Binding-site contacts:
Ligand atom N contacts residue TYR268 of chain 1.A at 2.9 Å (h-bond).
Ligand atom O contacts residue GLY238 of chain 1.A at 3.2 Å.
Ligand atom O contacts residue GLN335 of chain 1.A at 2.9 Å (h-bond).
Ligand atom C contacts residue VAL264 of chain 1.A at 3.5 Å (hydrophobic).
Ligand atom CB contacts residue ALA237 of chain 1.A at 3.5 Å (hydrophobic).
Ligand atom O contacts residue TYR239 of chain 1.A at 2.9 Å (h-bond).
Ligand atom NH1 contacts residue VAL263 of chain 1.A at 3.1 Å.
Ligand atom OD1 contacts residue ARG322 of chain 1.A at 3.0 Å (salt-bridge).
Ligand atom CA contacts residue TYR239 of chain 1.A at 3.4 Å (hydrophobic).
Ligand atom OD1 contacts residue ASP214 of chain 1.A at 3.4 Å.
Ligand atom O contacts residue ILE126 of chain 1.A at 3.1 Å (h-bond).
Ligand atom CB contacts residue TYR239 of chain 1.A at 3.3 Å (hydrophobic).
Ligand atom CB contacts residue TYR268 of chain 1.A at 3.6 Å (hydrophobic).
Ligand atom O contacts residue ARG322 of chain 1.A at 2.9 Å (salt-bridge).
Ligand atom O contacts residue VAL264 of chain 1.A at 3.6 Å.
Ligand atom C contacts residue TYR239 of chain 1.A at 3.3 Å (hydrophobic).
Ligand atom CG contacts residue SER212 of chain 1.A at 3.4 Å.
Ligand atom O1 contacts residue VAL240 of chain 1.A at 3.1 Å.
Ligand atom OD1 contacts residue VAL245 of chain 1.A at 3.5 Å.
Ligand atom N contacts residue ASP214 of chain 1.A at 2.9 Å (salt-bridge).
Ligand atom CA contacts residue ASP214 of chain 1.A at 3.6 Å.
Ligand atom OD2 contacts residue ALA237 of chain 1.A at 3.2 Å (h-bond).
Ligand atom ND2 contacts residue ALA237 of chain 1.A at 3.5 Å (h-bond).
Ligand atom N contacts residue ARG322 of chain 1.A at 3.5 Å (salt-bridge).
Ligand atom OD1 contacts residue SER212 of chain 1.A at 2.7 Å.
Ligand atom C contacts residue ND71 of chain 1.M at 1.4 Å.
Ligand atom OD1 contacts residue ALA213 of chain 1.A at 2.8 Å (h-bond).
Ligand atom CB contacts residue PRO288 of chain 1.A at 3.4 Å (hydrophobic).
Ligand atom N contacts residue TYR239 of chain 1.A at 2.8 Å (h-bond).
Ligand atom O contacts residue GLY125 of chain 1.A at 3.5 Å (h-bond).
Ligand atom ND2 contacts residue ASN236 of chain 1.A at 3.2 Å (h-bond).
Ligand atom CB contacts residue ILE126 of chain 1.A at 3.5 Å (hydrophobic).
Ligand atom CG contacts residue ALA213 of chain 1.A at 3.6 Å (hydrophobic).
Ligand atom O contacts residue ND71 of chain 1.M at 2.3 Å (h-bond).
Ligand atom CA contacts residue TYR268 of chain 1.A at 3.5 Å (hydrophobic).
Ligand atom O contacts residue ALA265 of chain 1.A at 2.7 Å (h-bond).
Ligand atom CA contacts residue TYR239 of chain 1.A at 3.5 Å (hydrophobic).
Ligand atom N contacts residue ND71 of chain 1.M at 2.7 Å (h-bond).
Ligand atom CA contacts residue ND71 of chain 1.M at 2.5 Å.
Ligand atom O contacts residue ARG322 of chain 1.A at 2.8 Å (salt-bridge).

Sequence of chain 1.A:
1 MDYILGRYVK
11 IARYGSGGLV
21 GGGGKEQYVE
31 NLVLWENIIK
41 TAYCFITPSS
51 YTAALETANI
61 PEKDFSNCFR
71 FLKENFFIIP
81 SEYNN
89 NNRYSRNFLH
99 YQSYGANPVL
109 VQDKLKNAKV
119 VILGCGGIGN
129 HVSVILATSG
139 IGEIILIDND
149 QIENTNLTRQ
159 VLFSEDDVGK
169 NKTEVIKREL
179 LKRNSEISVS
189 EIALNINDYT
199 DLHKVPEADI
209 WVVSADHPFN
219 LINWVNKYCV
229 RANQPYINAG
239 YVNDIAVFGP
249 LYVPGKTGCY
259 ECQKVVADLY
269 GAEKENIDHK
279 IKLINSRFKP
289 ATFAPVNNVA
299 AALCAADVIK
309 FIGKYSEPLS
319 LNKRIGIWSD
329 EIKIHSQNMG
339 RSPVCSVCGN

A protein and the small-molecule ligand that binds it are described below.
Small molecule (SMILES): CSCC[C@H](NC=O)C(=O)N[C@@H](CCCN=C(N)N)C(=O)N[C@H](C(=O)NCC(=O)N[C@@H](CC(N)=O)C(=O)N[C@@H](C)C(=O)N[C@H](C=O)CC(=O)O)[C@@H](C)O